A small-molecule ligand and the protein it binds are described below.
Small molecule (SMILES): CC(=O)N[C@H]1[C@H](O[C@H]2[C@H](O)[C@@H](NC(C)=O)CO[C@@H]2CO)O[C@H](CO)[C@@H](O)[C@@H]1O[C@@H]1O[C@H](CS(=O)(=O)O)[C@@H](O)[C@H](O)[C@H]1O

Binding-site contacts:
Ligand atom O1S6 contacts residue SER52 of chain 1.MB at 3.3 Å (h-bond).
Ligand atom C6 contacts residue GLY53 of chain 1.MB at 3.8 Å.
Ligand atom C7 contacts residue SER55 of chain 1.MB at 4.4 Å.
Ligand atom C8 contacts residue TYR139 of chain 1.MB at 3.5 Å (hydrophobic).
Ligand atom O5 contacts residue THR50 of chain 1.MB at 3.4 Å.
Ligand atom N2 contacts residue TYR139 of chain 1.MB at 3.9 Å.
Ligand atom C7 contacts residue THR57 of chain 1.MB at 3.8 Å.
Ligand atom O6 contacts residue SER52 of chain 1.MB at 4.3 Å.
Ligand atom C8 contacts residue SER55 of chain 1.MB at 3.0 Å.
Ligand atom C8 contacts residue GLY53 of chain 1.MB at 3.5 Å.
Ligand atom C4 contacts residue ASN48 of chain 1.MB at 4.3 Å.
Ligand atom C5 contacts residue ASN48 of chain 1.MB at 3.7 Å.
Ligand atom C7 contacts residue TYR59 of chain 1.MB at 3.4 Å (hydrophobic).
Ligand atom N2 contacts residue GLY53 of chain 1.MB at 3.8 Å.
Ligand atom O3 contacts residue LYS112 of chain 1.MB at 4.5 Å.
Ligand atom C1 contacts residue ASN48 of chain 1.MB at 1.5 Å.
Ligand atom N2 contacts residue ASN48 of chain 1.MB at 2.8 Å (h-bond).
Ligand atom C8 contacts residue THR50 of chain 1.MB at 3.6 Å.
Ligand atom O2 contacts residue ARG56 of chain 1.MB at 4.4 Å.
Ligand atom O7 contacts residue THR57 of chain 1.MB at 3.2 Å.
Ligand atom O7 contacts residue TYR59 of chain 1.MB at 2.7 Å (h-bond).
Ligand atom C7 contacts residue TYR139 of chain 1.MB at 4.0 Å (hydrophobic).
Ligand atom C8 contacts residue ASN114 of chain 1.MB at 4.2 Å.
Ligand atom C6 contacts residue SER52 of chain 1.MB at 4.0 Å.
Ligand atom C2 contacts residue ASN48 of chain 1.MB at 2.5 Å.
Ligand atom C8 contacts residue PHE115 of chain 1.MB at 3.9 Å (hydrophobic).
Ligand atom C5 contacts residue THR50 of chain 1.MB at 3.4 Å.
Ligand atom O1S6 contacts residue GLY53 of chain 1.MB at 3.8 Å.
Ligand atom C8 contacts residue THR57 of chain 1.MB at 3.9 Å.
Ligand atom C8 contacts residue ASN48 of chain 1.MB at 4.4 Å.
Ligand atom C7 contacts residue GLY53 of chain 1.MB at 4.2 Å.
Ligand atom O5 contacts residue ASN48 of chain 1.MB at 2.4 Å (h-bond).
Ligand atom O7 contacts residue ASN48 of chain 1.MB at 3.6 Å (h-bond).
Ligand atom C6 contacts residue THR50 of chain 1.MB at 3.5 Å.
Ligand atom C1 contacts residue THR50 of chain 1.MB at 4.0 Å.
Ligand atom C7 contacts residue ASN48 of chain 1.MB at 3.4 Å.
Ligand atom C8 contacts residue ARG56 of chain 1.MB at 4.3 Å.
Ligand atom C3 contacts residue ASN48 of chain 1.MB at 3.8 Å.
Ligand atom C8 contacts residue TYR59 of chain 1.MB at 3.3 Å (hydrophobic).

Sequence of chain 1.MB:
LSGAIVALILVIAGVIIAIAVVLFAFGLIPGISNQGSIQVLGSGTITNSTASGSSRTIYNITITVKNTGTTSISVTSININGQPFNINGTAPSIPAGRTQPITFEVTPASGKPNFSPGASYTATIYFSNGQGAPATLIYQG